The protein below binds the small molecule below.
Small molecule (SMILES): CCC(CC)O[C@@H]1C=C(C(=O)O)C[C@H](N)[C@H]1NC(C)=O

Sequence of chain 1.B:
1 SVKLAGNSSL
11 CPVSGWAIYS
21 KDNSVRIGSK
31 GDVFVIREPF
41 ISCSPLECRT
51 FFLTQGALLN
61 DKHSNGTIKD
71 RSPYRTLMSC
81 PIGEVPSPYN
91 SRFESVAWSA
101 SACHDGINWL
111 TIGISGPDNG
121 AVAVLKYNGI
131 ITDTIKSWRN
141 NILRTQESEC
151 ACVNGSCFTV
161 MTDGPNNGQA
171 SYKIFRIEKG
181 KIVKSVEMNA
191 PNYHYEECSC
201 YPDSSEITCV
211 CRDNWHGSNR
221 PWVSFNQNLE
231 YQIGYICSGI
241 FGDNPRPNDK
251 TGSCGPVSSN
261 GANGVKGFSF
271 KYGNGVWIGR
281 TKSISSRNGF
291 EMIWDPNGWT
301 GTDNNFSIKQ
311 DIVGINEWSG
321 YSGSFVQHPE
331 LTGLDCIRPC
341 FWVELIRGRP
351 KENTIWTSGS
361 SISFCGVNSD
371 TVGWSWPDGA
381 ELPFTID

Binding-site contacts:
Ligand atom O1A contacts residue ARG287 of chain 1.B at 2.9 Å (salt-bridge).
Ligand atom N4 contacts residue ASP70 of chain 1.B at 3.1 Å (salt-bridge).
Ligand atom C6 contacts residue TYR321 of chain 1.B at 3.8 Å (hydrophobic).
Ligand atom O10 contacts residue ASP70 of chain 1.B at 3.3 Å.
Ligand atom C81 contacts residue ARG144 of chain 1.B at 3.5 Å.
Ligand atom C3 contacts residue ASP70 of chain 1.B at 3.3 Å.
Ligand atom C4 contacts residue TYR321 of chain 1.B at 3.6 Å (hydrophobic).
Ligand atom C4 contacts residue GLU197 of chain 1.B at 3.9 Å.
Ligand atom O1B contacts residue ARG37 of chain 1.B at 2.9 Å (salt-bridge).
Ligand atom C1 contacts residue ARG212 of chain 1.B at 3.8 Å.
Ligand atom O1A contacts residue TYR321 of chain 1.B at 3.5 Å (h-bond).
Ligand atom C7 contacts residue GLU197 of chain 1.B at 3.9 Å.
Ligand atom C3 contacts residue GLU38 of chain 1.B at 3.6 Å.
Ligand atom C6 contacts residue GLU197 of chain 1.B at 3.6 Å.
Ligand atom C1 contacts residue ARG287 of chain 1.B at 3.6 Å.
Ligand atom C9 contacts residue GLU197 of chain 1.B at 3.8 Å.
Ligand atom C9 contacts residue GLU196 of chain 1.B at 3.6 Å.
Ligand atom C3 contacts residue ARG37 of chain 1.B at 3.7 Å.
Ligand atom O1B contacts residue ARG287 of chain 1.B at 2.9 Å (salt-bridge).
Ligand atom C3 contacts residue TYR321 of chain 1.B at 3.2 Å (hydrophobic).
Ligand atom C91 contacts residue GLU196 of chain 1.B at 3.8 Å.
Ligand atom O10 contacts residue ARG71 of chain 1.B at 2.8 Å (salt-bridge).
Ligand atom N4 contacts residue GLU38 of chain 1.B at 2.8 Å (salt-bridge).
Ligand atom C7 contacts residue TYR321 of chain 1.B at 3.2 Å (hydrophobic).
Ligand atom C1 contacts residue TYR321 of chain 1.B at 3.0 Å (hydrophobic).
Ligand atom O1A contacts residue ARG212 of chain 1.B at 2.9 Å (salt-bridge).
Ligand atom C2 contacts residue TYR321 of chain 1.B at 2.9 Å (hydrophobic).
Ligand atom C11 contacts residue TRP98 of chain 1.B at 3.9 Å (hydrophobic).
Ligand atom C7 contacts residue ARG212 of chain 1.B at 3.8 Å.
Ligand atom C5 contacts residue ASP70 of chain 1.B at 3.9 Å.
Ligand atom O1B contacts residue TYR321 of chain 1.B at 3.4 Å (h-bond).
Ligand atom C81 contacts residue ASN166 of chain 1.B at 3.9 Å.
Ligand atom C1 contacts residue ARG37 of chain 1.B at 4.0 Å.
Ligand atom C10 contacts residue ARG71 of chain 1.B at 3.9 Å.
Ligand atom C91 contacts residue ASN214 of chain 1.B at 3.8 Å.
Ligand atom C82 contacts residue ARG144 of chain 1.B at 3.7 Å.
Ligand atom C4 contacts residue GLU38 of chain 1.B at 3.6 Å.
Ligand atom C11 contacts residue ARG71 of chain 1.B at 4.0 Å.
Ligand atom C4 contacts residue ASP70 of chain 1.B at 3.6 Å.
Ligand atom C91 contacts residue ARG212 of chain 1.B at 3.7 Å.